Sequence of chain 1.A:
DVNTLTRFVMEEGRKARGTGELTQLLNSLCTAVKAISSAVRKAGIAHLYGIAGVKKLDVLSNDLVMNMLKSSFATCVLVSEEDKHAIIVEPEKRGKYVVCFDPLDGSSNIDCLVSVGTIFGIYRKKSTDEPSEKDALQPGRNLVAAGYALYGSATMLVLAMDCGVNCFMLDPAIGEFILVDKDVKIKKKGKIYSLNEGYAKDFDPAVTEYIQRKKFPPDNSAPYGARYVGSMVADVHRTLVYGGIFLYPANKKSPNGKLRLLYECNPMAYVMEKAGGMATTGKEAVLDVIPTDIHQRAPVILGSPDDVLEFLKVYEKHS

Binding-site contacts:
Ligand atom O16 contacts residue GLY22 of chain 1.A at 3.6 Å.
Ligand atom C11 contacts residue 94Y1 of chain 1.K at 3.5 Å.
Ligand atom O14 contacts residue GLY29 of chain 1.A at 3.8 Å.
Ligand atom S1 contacts residue GLY29 of chain 1.A at 3.7 Å.
Ligand atom C12 contacts residue GLY22 of chain 1.A at 3.8 Å.
Ligand atom C11 contacts residue ARG23 of chain 1.A at 3.3 Å.
Ligand atom C11 contacts residue THR28 of chain 1.C at 3.3 Å.
Ligand atom CL20 contacts residue VAL18 of chain 1.A at 3.7 Å.
Ligand atom BR1 contacts residue GLY29 of chain 1.C at 3.8 Å.
Ligand atom CL21 contacts residue GLU21 of chain 1.A at 3.4 Å.
Ligand atom O13 contacts residue GLU30 of chain 1.A at 3.6 Å.
Ligand atom C5 contacts residue GLY29 of chain 1.A at 3.2 Å.
Ligand atom C5 contacts residue GLY22 of chain 1.A at 3.4 Å.
Ligand atom O16 contacts residue THR32 of chain 1.A at 2.8 Å (h-bond).
Ligand atom O13 contacts residue GLY29 of chain 1.A at 3.3 Å.
Ligand atom CL20 contacts residue MET178 of chain 1.A at 3.7 Å.
Ligand atom N3 contacts residue GLY29 of chain 1.A at 3.1 Å (h-bond).
Ligand atom O13 contacts residue THR32 of chain 1.A at 2.9 Å (h-bond).
Ligand atom O14 contacts residue THR28 of chain 1.A at 3.7 Å.
Ligand atom N3 contacts residue GLY27 of chain 1.A at 3.2 Å.
Ligand atom C10 contacts residue GLY22 of chain 1.A at 3.6 Å.
Ligand atom C18 contacts residue ALA25 of chain 1.A at 3.7 Å (hydrophobic).
Ligand atom C9 contacts residue ARG23 of chain 1.A at 3.6 Å.
Ligand atom N7 contacts residue 94Y1 of chain 1.K at 3.6 Å.
Ligand atom BR1 contacts residue MET19 of chain 1.A at 3.7 Å.
Ligand atom C9 contacts residue 94Y1 of chain 1.K at 3.7 Å.
Ligand atom N6 contacts residue GLY27 of chain 1.A at 3.2 Å (h-bond).
Ligand atom C17 contacts residue GLY22 of chain 1.A at 3.6 Å.
Ligand atom O13 contacts residue LEU31 of chain 1.A at 3.2 Å (h-bond).
Ligand atom O14 contacts residue GLY27 of chain 1.A at 3.4 Å.
Ligand atom O16 contacts residue GLY29 of chain 1.A at 3.2 Å.
Ligand atom N3 contacts residue GLY22 of chain 1.A at 3.5 Å (h-bond).
Ligand atom CL21 contacts residue MET178 of chain 1.A at 3.6 Å.
Ligand atom N7 contacts residue ARG23 of chain 1.A at 3.6 Å.
Ligand atom C8 contacts residue GLY22 of chain 1.A at 3.5 Å.
Ligand atom N6 contacts residue GLY22 of chain 1.A at 3.1 Å (h-bond).
Ligand atom C2 contacts residue GLY22 of chain 1.A at 3.8 Å.
Ligand atom C10 contacts residue THR32 of chain 1.A at 3.4 Å.
Ligand atom N6 contacts residue GLY29 of chain 1.A at 3.7 Å.
Ligand atom N3 contacts residue THR28 of chain 1.A at 3.7 Å.

The small molecule below binds the protein below.
Small molecule (SMILES): O=C(Nc1ncc(Br)s1)NS(=O)(=O)c1ccc(Cl)c(Cl)c1

Sequence of chain 1.C:
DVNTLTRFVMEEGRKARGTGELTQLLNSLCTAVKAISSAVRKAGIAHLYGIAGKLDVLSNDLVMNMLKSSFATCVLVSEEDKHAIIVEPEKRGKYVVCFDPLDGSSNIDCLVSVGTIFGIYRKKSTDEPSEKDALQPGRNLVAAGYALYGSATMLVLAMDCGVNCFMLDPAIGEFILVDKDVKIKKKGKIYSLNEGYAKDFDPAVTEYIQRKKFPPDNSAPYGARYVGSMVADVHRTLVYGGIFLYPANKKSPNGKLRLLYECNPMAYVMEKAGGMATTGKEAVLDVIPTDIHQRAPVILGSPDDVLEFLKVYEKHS